Binding-site contacts:
Ligand atom O2P contacts residue LYS10 of chain 1.B at 3.4 Å (salt-bridge).
Ligand atom O2P contacts residue LYS11 of chain 1.B at 3.5 Å (salt-bridge).
Ligand atom CA contacts residue LYS10 of chain 1.B at 3.5 Å.
Ligand atom O2P contacts residue LYS294 of chain 1.B at 2.7 Å (salt-bridge).
Ligand atom O1P contacts residue ARG67 of chain 1.F at 3.0 Å (salt-bridge).
Ligand atom O2P contacts residue SER29 of chain 1.F at 3.3 Å (h-bond).
Ligand atom O contacts residue LYS10 of chain 1.B at 2.5 Å (salt-bridge).
Ligand atom C contacts residue LYS10 of chain 1.B at 3.4 Å.
Ligand atom CE1 contacts residue LYS107 of chain 1.B at 3.4 Å.
Ligand atom C contacts residue THR6 of chain 1.B at 3.1 Å.
Ligand atom OG contacts residue LYS10 of chain 1.B at 2.3 Å (salt-bridge).
Ligand atom O contacts residue LYS107 of chain 1.B at 2.7 Å (salt-bridge).
Ligand atom N contacts residue LYS10 of chain 1.B at 2.9 Å (salt-bridge).
Ligand atom O contacts residue PHE9 of chain 1.B at 3.2 Å.
Ligand atom P contacts residue ARG103 of chain 1.B at 3.4 Å.
Ligand atom CB contacts residue LYS10 of chain 1.B at 2.9 Å.
Ligand atom O2P contacts residue ARG25 of chain 1.B at 3.5 Å (salt-bridge).
Ligand atom O contacts residue VAL8 of chain 1.B at 3.1 Å (h-bond).
Ligand atom O contacts residue LYS10 of chain 1.B at 2.6 Å (salt-bridge).
Ligand atom O3P contacts residue SER31 of chain 1.F at 2.4 Å (h-bond).
Ligand atom C contacts residue LYS10 of chain 1.B at 3.5 Å.
Ligand atom O3P contacts residue ARG7 of chain 1.B at 2.4 Å (salt-bridge).
Ligand atom CB contacts residue LYS10 of chain 1.B at 3.3 Å.
Ligand atom N contacts residue THR6 of chain 1.B at 2.6 Å (h-bond).
Ligand atom CA contacts residue THR6 of chain 1.B at 3.4 Å.
Ligand atom CA contacts residue THR6 of chain 1.B at 3.3 Å.
Ligand atom O contacts residue LYS11 of chain 1.B at 3.1 Å.
Ligand atom CA contacts residue VAL8 of chain 1.B at 3.2 Å (hydrophobic).
Ligand atom N contacts residue VAL8 of chain 1.B at 2.6 Å (h-bond).
Ligand atom CB contacts residue THR6 of chain 1.B at 3.1 Å.
Ligand atom O2P contacts residue ARG103 of chain 1.B at 2.5 Å (salt-bridge).
Ligand atom CA contacts residue LYS10 of chain 1.B at 3.2 Å.
Ligand atom O1P contacts residue LYS107 of chain 1.B at 2.3 Å (salt-bridge).
Ligand atom O contacts residue ARG7 of chain 1.B at 3.1 Å.
Ligand atom C contacts residue VAL8 of chain 1.B at 3.4 Å (hydrophobic).
Ligand atom O3P contacts residue ARG25 of chain 1.B at 2.4 Å (salt-bridge).
Ligand atom O2P contacts residue ARG67 of chain 1.F at 3.4 Å (salt-bridge).
Ligand atom P contacts residue LYS10 of chain 1.B at 3.3 Å.
Ligand atom O1P contacts residue ARG103 of chain 1.B at 2.3 Å (salt-bridge).
Ligand atom O1P contacts residue LYS11 of chain 1.B at 3.1 Å.

This protein binds this small molecule.
Small molecule (SMILES): C[C@H](NC(=O)[C@H](COP(=O)(O)O)NC(=O)[C@H](COP(=O)(O)O)NC(=O)[C@H](COP(=O)(O)O)NC(=O)[C@H](C)NC(=O)[C@H](COP(=O)(O)O)NC(=O)[C@@H](N)CCC(=O)O)C(=O)N[C@@H](Cc1cnc[nH]1)C(=O)N[C@H](C=O)COP(=O)(O)O

Sequence of chain 1.B:
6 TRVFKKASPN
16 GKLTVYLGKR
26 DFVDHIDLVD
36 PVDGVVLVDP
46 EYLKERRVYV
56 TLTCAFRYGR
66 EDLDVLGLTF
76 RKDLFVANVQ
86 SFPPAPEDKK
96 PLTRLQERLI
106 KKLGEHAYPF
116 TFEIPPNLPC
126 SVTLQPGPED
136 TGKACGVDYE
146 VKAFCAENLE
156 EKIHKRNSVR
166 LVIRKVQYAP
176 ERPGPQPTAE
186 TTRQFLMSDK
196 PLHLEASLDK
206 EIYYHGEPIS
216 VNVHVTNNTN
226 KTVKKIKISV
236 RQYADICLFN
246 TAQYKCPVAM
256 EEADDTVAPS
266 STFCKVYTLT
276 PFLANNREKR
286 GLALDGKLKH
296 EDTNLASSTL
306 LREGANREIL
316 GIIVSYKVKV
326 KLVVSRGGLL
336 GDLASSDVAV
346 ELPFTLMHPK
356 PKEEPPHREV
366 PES

Sequence of chain 1.F:
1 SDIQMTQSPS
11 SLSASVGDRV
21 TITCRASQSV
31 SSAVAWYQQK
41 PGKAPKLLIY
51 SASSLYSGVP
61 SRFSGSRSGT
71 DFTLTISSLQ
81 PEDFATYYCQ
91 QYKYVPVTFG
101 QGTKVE